Sequence of chain 1.A:
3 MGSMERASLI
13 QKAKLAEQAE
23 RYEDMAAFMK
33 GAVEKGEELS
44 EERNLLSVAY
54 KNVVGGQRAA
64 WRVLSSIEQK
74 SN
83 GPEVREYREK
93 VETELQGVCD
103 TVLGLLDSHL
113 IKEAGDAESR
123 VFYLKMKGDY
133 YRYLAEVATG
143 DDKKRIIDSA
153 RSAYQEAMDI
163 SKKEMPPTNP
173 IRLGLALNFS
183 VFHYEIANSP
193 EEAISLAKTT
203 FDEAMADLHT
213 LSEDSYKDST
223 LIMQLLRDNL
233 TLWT

Binding-site contacts:
Ligand atom CB contacts residue VAL51 of chain 1.A at 3.3 Å (hydrophobic).
Ligand atom O contacts residue LEU48 of chain 1.A at 3.5 Å.
Ligand atom O contacts residue VAL183 of chain 1.A at 3.6 Å.
Ligand atom NE contacts residue ASN55 of chain 1.A at 3.0 Å (h-bond).
Ligand atom C contacts residue ASN55 of chain 1.A at 3.4 Å.
Ligand atom CA contacts residue GLU19 of chain 1.A at 3.1 Å.
Ligand atom CG contacts residue ASN55 of chain 1.A at 3.5 Å.
Ligand atom OG contacts residue ASN47 of chain 1.A at 3.4 Å.
Ligand atom C contacts residue GLU187 of chain 1.A at 3.6 Å.
Ligand atom C contacts residue GLU19 of chain 1.A at 3.5 Å.
Ligand atom O3P contacts residue ARG134 of chain 1.A at 2.9 Å (salt-bridge).
Ligand atom N contacts residue GLU187 of chain 1.A at 2.4 Å (salt-bridge).
Ligand atom CB contacts residue ASN55 of chain 1.A at 3.1 Å.
Ligand atom CB contacts residue ASN231 of chain 1.A at 2.9 Å.
Ligand atom O3P contacts residue TYR135 of chain 1.A at 2.6 Å (h-bond).
Ligand atom N contacts residue ASN231 of chain 1.A at 3.0 Å (h-bond).
Ligand atom CD1 contacts residue V2N1 of chain 1.C at 3.5 Å.
Ligand atom CB contacts residue TRP235 of chain 1.A at 3.5 Å (hydrophobic).
Ligand atom NH2 contacts residue GLY59 of chain 1.A at 3.4 Å (h-bond).
Ligand atom NH2 contacts residue ASN55 of chain 1.A at 3.0 Å (h-bond).
Ligand atom CA contacts residue GLU187 of chain 1.A at 3.4 Å.
Ligand atom C contacts residue GLU19 of chain 1.A at 2.8 Å.
Ligand atom CB contacts residue LEU234 of chain 1.A at 3.5 Å (hydrophobic).
Ligand atom O2P contacts residue ARG61 of chain 1.A at 2.9 Å (salt-bridge).
Ligand atom CB contacts residue ASN180 of chain 1.A at 3.3 Å.
Ligand atom O contacts residue GLU187 of chain 1.A at 3.1 Å (salt-bridge).
Ligand atom CA contacts residue ASN55 of chain 1.A at 3.2 Å.
Ligand atom CG2 contacts residue V2N1 of chain 1.C at 3.6 Å.
Ligand atom O contacts residue ASN55 of chain 1.A at 2.9 Å (h-bond).
Ligand atom O1P contacts residue ARG61 of chain 1.A at 2.9 Å (salt-bridge).
Ligand atom O contacts residue GLU19 of chain 1.A at 3.2 Å (salt-bridge).
Ligand atom O contacts residue ASN231 of chain 1.A at 2.9 Å (h-bond).
Ligand atom CA contacts residue ASN180 of chain 1.A at 3.4 Å.
Ligand atom CD1 contacts residue V2K1 of chain 1.D at 3.4 Å.
Ligand atom N contacts residue GLU19 of chain 1.A at 2.5 Å (salt-bridge).
Ligand atom O2P contacts residue ARG134 of chain 1.A at 2.8 Å (salt-bridge).
Ligand atom N contacts residue LEU179 of chain 1.A at 3.5 Å.
Ligand atom N contacts residue ASN180 of chain 1.A at 2.9 Å (h-bond).
Ligand atom N contacts residue VAL51 of chain 1.A at 3.5 Å.
Ligand atom O contacts residue VAL51 of chain 1.A at 3.6 Å.

This small molecule binds to this protein.
Small molecule (SMILES): CC[C@H](C)[C@H](NC(=O)[C@H](COP(=O)(O)O)NC(=O)CNC(=O)[C@H](C)N)C(=O)N1CCC[C@H]1C(=O)NCC(=O)N[C@@H](CCCN=C(N)N)C(=O)N[C@@H](C)C(=O)N[C@H](C=O)CO